Sequence of chain 1.B:
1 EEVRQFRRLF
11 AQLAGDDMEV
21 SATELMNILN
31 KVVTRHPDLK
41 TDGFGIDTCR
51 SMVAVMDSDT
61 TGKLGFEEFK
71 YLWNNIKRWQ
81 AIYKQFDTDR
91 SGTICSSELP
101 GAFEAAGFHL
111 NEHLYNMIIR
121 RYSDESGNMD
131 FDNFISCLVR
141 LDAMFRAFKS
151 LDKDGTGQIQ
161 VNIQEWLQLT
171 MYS

The protein below binds the small molecule below.
Small molecule (SMILES): O=C(O)/C(S)=C\c1ccc(Cl)cc1

Binding-site contacts:
Ligand atom CL contacts residue VAL32 of chain 1.B at 3.6 Å.
Ligand atom OAM contacts residue ARG35 of chain 1.B at 4.1 Å.
Ligand atom CL contacts residue PHE131 of chain 1.B at 4.0 Å.
Ligand atom CAF contacts residue VAL32 of chain 1.B at 4.3 Å (hydrophobic).
Ligand atom CAG contacts residue LYS77 of chain 1.B at 3.7 Å.
Ligand atom CAD contacts residue TRP73 of chain 1.B at 3.7 Å (hydrophobic).
Ligand atom CAI contacts residue LYS77 of chain 1.B at 4.4 Å.
Ligand atom CAB contacts residue GLN80 of chain 1.B at 3.9 Å.
Ligand atom CAJ contacts residue TRP73 of chain 1.B at 4.4 Å (hydrophobic).
Ligand atom CAB contacts residue VAL32 of chain 1.B at 3.4 Å (hydrophobic).
Ligand atom SAK contacts residue LYS77 of chain 1.B at 4.5 Å.
Ligand atom CAE contacts residue GLN80 of chain 1.B at 4.4 Å.
Ligand atom CAC contacts residue ILE76 of chain 1.B at 4.3 Å (hydrophobic).
Ligand atom CAC contacts residue VAL32 of chain 1.B at 3.7 Å (hydrophobic).
Ligand atom OAM contacts residue VAL32 of chain 1.B at 3.5 Å.
Ligand atom CAF contacts residue GLN80 of chain 1.B at 3.8 Å.
Ligand atom CAE contacts residue LYS77 of chain 1.B at 4.2 Å.
Ligand atom CAA contacts residue VAL32 of chain 1.B at 3.7 Å (hydrophobic).
Ligand atom OAL contacts residue ARG35 of chain 1.B at 4.2 Å.
Ligand atom CAF contacts residue HIS36 of chain 1.B at 3.8 Å.
Ligand atom CAD contacts residue VAL32 of chain 1.B at 4.3 Å (hydrophobic).
Ligand atom CAA contacts residue HIS36 of chain 1.B at 3.5 Å.
Ligand atom CL contacts residue GLN80 of chain 1.B at 4.0 Å.
Ligand atom OAM contacts residue TRP73 of chain 1.B at 4.2 Å.
Ligand atom CL contacts residue VAL33 of chain 1.B at 4.3 Å.
Ligand atom CAD contacts residue LYS77 of chain 1.B at 3.8 Å.
Ligand atom CAA contacts residue GLN80 of chain 1.B at 3.6 Å.
Ligand atom CAC contacts residue TRP73 of chain 1.B at 4.0 Å (hydrophobic).